This small molecule binds to this protein.
Small molecule (SMILES): OC[C@H]1NC[C@H](O)[C@@H](O)[C@@H]1O

Binding-site contacts:
Ligand atom C2 contacts residue VAL109 of chain 1.A at 4.2 Å (hydrophobic).
Ligand atom C6 contacts residue ALA107 of chain 1.A at 4.1 Å (hydrophobic).
Ligand atom O6 contacts residue VAL109 of chain 1.A at 3.1 Å (h-bond).
Ligand atom C1 contacts residue ASN46 of chain 1.A at 3.6 Å.
Ligand atom O3 contacts residue NAG1 of chain 1.B at 2.7 Å (h-bond).
Ligand atom C5 contacts residue GLN57 of chain 1.A at 3.9 Å.
Ligand atom C6 contacts residue ASP52 of chain 1.A at 3.8 Å.
Ligand atom C4 contacts residue VAL109 of chain 1.A at 4.2 Å (hydrophobic).
Ligand atom O6 contacts residue ALA110 of chain 1.A at 4.5 Å.
Ligand atom C6 contacts residue VAL109 of chain 1.A at 4.4 Å (hydrophobic).
Ligand atom C4 contacts residue ALA107 of chain 1.A at 4.1 Å (hydrophobic).
Ligand atom C4 contacts residue ASP52 of chain 1.A at 4.5 Å.
Ligand atom O6 contacts residue GLU35 of chain 1.A at 2.9 Å (salt-bridge).
Ligand atom O4 contacts residue ALA107 of chain 1.A at 3.9 Å.
Ligand atom C3 contacts residue VAL109 of chain 1.A at 4.4 Å (hydrophobic).
Ligand atom O6 contacts residue ALA107 of chain 1.A at 3.8 Å.
Ligand atom C6 contacts residue GLU35 of chain 1.A at 3.9 Å.
Ligand atom C4 contacts residue NAG1 of chain 1.B at 2.5 Å.
Ligand atom C2 contacts residue ASN46 of chain 1.A at 4.4 Å.
Ligand atom C6 contacts residue NAG1 of chain 1.B at 3.8 Å.
Ligand atom C5 contacts residue ASP52 of chain 1.A at 3.2 Å.
Ligand atom O4 contacts residue NAG1 of chain 1.B at 1.4 Å.
Ligand atom C6 contacts residue GLN57 of chain 1.A at 3.3 Å.
Ligand atom C3 contacts residue ASN59 of chain 1.A at 4.4 Å.
Ligand atom C2 contacts residue ASP52 of chain 1.A at 4.5 Å.
Ligand atom N5 contacts residue ASP52 of chain 1.A at 2.5 Å (salt-bridge).
Ligand atom O4 contacts residue ASN59 of chain 1.A at 3.7 Å.
Ligand atom C5 contacts residue NAG1 of chain 1.B at 3.7 Å.
Ligand atom C6 contacts residue TRP108 of chain 1.A at 4.4 Å (hydrophobic).
Ligand atom O6 contacts residue TRP108 of chain 1.A at 3.6 Å.
Ligand atom O2 contacts residue ASN46 of chain 1.A at 4.0 Å.
Ligand atom O3 contacts residue VAL109 of chain 1.A at 4.0 Å.
Ligand atom C1 contacts residue ASP52 of chain 1.A at 3.0 Å.
Ligand atom C3 contacts residue NAG1 of chain 1.B at 3.2 Å.

Sequence of chain 1.A:
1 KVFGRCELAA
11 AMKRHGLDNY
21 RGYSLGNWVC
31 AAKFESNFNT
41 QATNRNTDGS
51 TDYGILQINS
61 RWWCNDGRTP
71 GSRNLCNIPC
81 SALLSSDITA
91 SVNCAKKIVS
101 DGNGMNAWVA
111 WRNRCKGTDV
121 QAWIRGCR